Binding-site contacts:
Ligand atom N2 contacts residue ASN358 of chain 47.F at 2.9 Å (h-bond).
Ligand atom C7 contacts residue ASN358 of chain 47.F at 3.4 Å.
Ligand atom C2 contacts residue ASN358 of chain 47.F at 2.5 Å.
Ligand atom C1 contacts residue ASN358 of chain 47.F at 1.4 Å.
Ligand atom C5 contacts residue ASN358 of chain 47.F at 3.6 Å.
Ligand atom C3 contacts residue ASN358 of chain 47.F at 3.8 Å.
Ligand atom O7 contacts residue ASN358 of chain 47.F at 3.3 Å (h-bond).
Ligand atom C4 contacts residue ASN358 of chain 47.F at 4.2 Å.
Ligand atom O7 contacts residue SER343 of chain 47.F at 4.3 Å.
Ligand atom O7 contacts residue SER345 of chain 47.F at 4.2 Å.
Ligand atom O5 contacts residue ASN358 of chain 47.F at 2.4 Å (h-bond).

The protein below binds the small molecule below.
Small molecule (SMILES): CC(=O)N[C@@H]1[C@@H](O)[C@H](O)[C@@H](CO)O[C@H]1O

Sequence of chain 47.F:
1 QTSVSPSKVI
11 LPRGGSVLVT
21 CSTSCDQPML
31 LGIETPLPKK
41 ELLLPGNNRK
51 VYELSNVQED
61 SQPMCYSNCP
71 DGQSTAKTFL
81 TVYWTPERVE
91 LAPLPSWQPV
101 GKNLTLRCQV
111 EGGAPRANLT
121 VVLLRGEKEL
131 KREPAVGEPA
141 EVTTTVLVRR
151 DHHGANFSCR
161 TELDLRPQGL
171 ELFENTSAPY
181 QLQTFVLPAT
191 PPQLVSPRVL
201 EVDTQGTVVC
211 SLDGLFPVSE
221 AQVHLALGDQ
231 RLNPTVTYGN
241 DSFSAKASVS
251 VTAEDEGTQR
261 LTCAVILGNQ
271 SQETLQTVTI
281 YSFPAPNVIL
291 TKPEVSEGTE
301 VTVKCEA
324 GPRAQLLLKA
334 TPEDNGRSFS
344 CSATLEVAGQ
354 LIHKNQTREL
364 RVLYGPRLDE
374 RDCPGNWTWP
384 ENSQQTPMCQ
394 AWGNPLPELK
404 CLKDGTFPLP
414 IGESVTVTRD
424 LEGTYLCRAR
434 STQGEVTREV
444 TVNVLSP